The small molecule below binds the protein below.
Small molecule (SMILES): NP(=O)(OC1CCCC1)OC1CCCC1

Sequence of chain 1.A:
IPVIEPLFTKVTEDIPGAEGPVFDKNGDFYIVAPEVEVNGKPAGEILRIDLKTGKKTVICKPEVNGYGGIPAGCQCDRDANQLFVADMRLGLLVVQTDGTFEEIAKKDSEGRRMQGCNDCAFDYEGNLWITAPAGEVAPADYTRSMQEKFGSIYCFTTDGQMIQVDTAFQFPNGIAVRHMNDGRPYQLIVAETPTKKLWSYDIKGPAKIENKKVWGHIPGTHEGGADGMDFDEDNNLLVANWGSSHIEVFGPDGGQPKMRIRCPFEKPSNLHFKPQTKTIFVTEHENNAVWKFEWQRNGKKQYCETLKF

Binding-site contacts:
Ligand atom OAA contacts residue ASP229 of chain 1.A at 3.1 Å (salt-bridge).
Ligand atom CAJ contacts residue TRP244 of chain 1.A at 4.0 Å (hydrophobic).
Ligand atom CAG contacts residue GLU21 of chain 1.A at 4.0 Å.
Ligand atom CAI contacts residue MET90 of chain 1.A at 4.3 Å (hydrophobic).
Ligand atom PAE contacts residue CA1 of chain 1.B at 3.5 Å.
Ligand atom PAE contacts residue GLU21 of chain 1.A at 3.4 Å.
Ligand atom CAO contacts residue PRO36 of chain 1.A at 3.8 Å (hydrophobic).
Ligand atom CAN contacts residue HIS287 of chain 1.A at 4.3 Å.
Ligand atom OAF contacts residue GLU21 of chain 1.A at 4.2 Å.
Ligand atom OAA contacts residue CA1 of chain 1.B at 2.2 Å.
Ligand atom PAE contacts residue ASN175 of chain 1.A at 3.9 Å.
Ligand atom NAM contacts residue HIS287 of chain 1.A at 3.4 Å.
Ligand atom CAH contacts residue ALA74 of chain 1.A at 3.7 Å (hydrophobic).
Ligand atom OAD contacts residue ASN175 of chain 1.A at 3.3 Å (h-bond).
Ligand atom OAA contacts residue ASN120 of chain 1.A at 3.0 Å (h-bond).
Ligand atom OAD contacts residue ASP229 of chain 1.A at 3.6 Å (salt-bridge).
Ligand atom CAN contacts residue GLU37 of chain 1.A at 4.3 Å.
Ligand atom CAC contacts residue ASN175 of chain 1.A at 4.3 Å.
Ligand atom CAH contacts residue ASN120 of chain 1.A at 3.5 Å.
Ligand atom OAF contacts residue ASN120 of chain 1.A at 3.7 Å.
Ligand atom NAM contacts residue SER271 of chain 1.A at 3.2 Å (h-bond).
Ligand atom CAJ contacts residue THR195 of chain 1.A at 4.3 Å.
Ligand atom CAC contacts residue ASP229 of chain 1.A at 3.5 Å.
Ligand atom NAM contacts residue GLU21 of chain 1.A at 2.8 Å (salt-bridge).
Ligand atom PAE contacts residue ASP229 of chain 1.A at 3.5 Å.
Ligand atom NAM contacts residue CA1 of chain 1.B at 3.8 Å.
Ligand atom CAO contacts residue GLU37 of chain 1.A at 4.2 Å.
Ligand atom NAM contacts residue ASP229 of chain 1.A at 2.7 Å (salt-bridge).
Ligand atom PAE contacts residue ASN120 of chain 1.A at 3.9 Å.
Ligand atom CAG contacts residue ASN120 of chain 1.A at 3.9 Å.
Ligand atom CAB contacts residue ASN175 of chain 1.A at 4.2 Å.
Ligand atom CAC contacts residue TRP244 of chain 1.A at 4.1 Å (hydrophobic).
Ligand atom CAH contacts residue MET90 of chain 1.A at 4.0 Å (hydrophobic).
Ligand atom CAB contacts residue ASP229 of chain 1.A at 3.8 Å.
Ligand atom CAB contacts residue TRP244 of chain 1.A at 3.8 Å (hydrophobic).
Ligand atom OAA contacts residue ASN175 of chain 1.A at 3.0 Å (h-bond).
Ligand atom OAA contacts residue GLU21 of chain 1.A at 3.0 Å (salt-bridge).
Ligand atom CAL contacts residue TRP244 of chain 1.A at 4.3 Å (hydrophobic).
Ligand atom OAD contacts residue PHE173 of chain 1.A at 4.2 Å.
Ligand atom CAN contacts residue PRO36 of chain 1.A at 3.8 Å (hydrophobic).